Sequence of chain 1.A:
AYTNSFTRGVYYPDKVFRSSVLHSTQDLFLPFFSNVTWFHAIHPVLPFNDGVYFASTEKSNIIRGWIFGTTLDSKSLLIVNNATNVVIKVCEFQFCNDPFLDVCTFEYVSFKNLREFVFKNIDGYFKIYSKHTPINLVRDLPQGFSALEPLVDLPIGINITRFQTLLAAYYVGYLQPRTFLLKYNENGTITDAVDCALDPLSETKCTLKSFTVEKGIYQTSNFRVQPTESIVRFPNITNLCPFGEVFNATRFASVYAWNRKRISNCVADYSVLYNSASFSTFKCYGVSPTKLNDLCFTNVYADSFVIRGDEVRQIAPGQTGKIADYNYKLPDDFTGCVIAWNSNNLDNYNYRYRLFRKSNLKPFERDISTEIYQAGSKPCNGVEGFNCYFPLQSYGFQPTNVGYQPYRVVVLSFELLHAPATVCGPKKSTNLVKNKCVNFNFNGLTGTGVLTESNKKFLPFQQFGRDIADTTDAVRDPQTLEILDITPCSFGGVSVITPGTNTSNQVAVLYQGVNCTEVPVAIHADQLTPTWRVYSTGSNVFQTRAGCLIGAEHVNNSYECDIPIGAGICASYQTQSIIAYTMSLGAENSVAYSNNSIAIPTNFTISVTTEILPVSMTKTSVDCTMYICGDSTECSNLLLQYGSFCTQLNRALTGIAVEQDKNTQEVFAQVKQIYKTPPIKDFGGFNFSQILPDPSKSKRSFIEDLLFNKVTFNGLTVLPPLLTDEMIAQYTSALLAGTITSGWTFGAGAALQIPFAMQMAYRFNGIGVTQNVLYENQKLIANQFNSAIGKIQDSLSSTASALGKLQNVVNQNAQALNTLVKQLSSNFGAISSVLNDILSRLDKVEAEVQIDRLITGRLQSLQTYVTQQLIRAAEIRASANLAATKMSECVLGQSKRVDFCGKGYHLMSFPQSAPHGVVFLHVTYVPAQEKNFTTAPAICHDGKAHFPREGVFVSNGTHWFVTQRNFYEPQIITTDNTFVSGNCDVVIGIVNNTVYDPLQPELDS

The protein below binds the small molecule below.
Small molecule (SMILES): CC(=O)N[C@@H]1[C@@H](O)[C@H](O)[C@@H](CO)O[C@H]1O

Binding-site contacts:
Ligand atom C1 contacts residue THR616 of chain 1.A at 4.0 Å.
Ligand atom C1 contacts residue ASN614 of chain 1.A at 1.4 Å.
Ligand atom O5 contacts residue THR616 of chain 1.A at 3.2 Å (h-bond).
Ligand atom C2 contacts residue ASN614 of chain 1.A at 2.5 Å.
Ligand atom C5 contacts residue THR616 of chain 1.A at 3.7 Å.
Ligand atom C3 contacts residue ASN614 of chain 1.A at 3.8 Å.
Ligand atom C7 contacts residue ASN614 of chain 1.A at 3.5 Å.
Ligand atom O7 contacts residue ASN614 of chain 1.A at 3.5 Å (h-bond).
Ligand atom N2 contacts residue ASN614 of chain 1.A at 3.0 Å (h-bond).
Ligand atom O5 contacts residue ASN614 of chain 1.A at 2.3 Å (h-bond).
Ligand atom C8 contacts residue GLN642 of chain 1.A at 4.4 Å.
Ligand atom C6 contacts residue THR616 of chain 1.A at 3.6 Å.
Ligand atom C4 contacts residue ASN614 of chain 1.A at 4.2 Å.
Ligand atom C5 contacts residue ASN614 of chain 1.A at 3.7 Å.